Binding-site contacts:
Ligand atom O6 contacts residue LYS115 of chain 19.E at 4.4 Å.
Ligand atom O7 contacts residue LYS181 of chain 19.E at 3.9 Å.
Ligand atom C3 contacts residue ASN259 of chain 19.F at 3.8 Å.
Ligand atom N2 contacts residue ASN259 of chain 19.F at 2.9 Å (h-bond).
Ligand atom C5 contacts residue ASN259 of chain 19.F at 3.7 Å.
Ligand atom O5 contacts residue ASN259 of chain 19.F at 2.4 Å (h-bond).
Ligand atom O6 contacts residue THR116 of chain 19.E at 3.5 Å.
Ligand atom O5 contacts residue THR116 of chain 19.E at 4.0 Å.
Ligand atom C8 contacts residue LYS181 of chain 19.E at 4.1 Å.
Ligand atom C7 contacts residue ASN259 of chain 19.F at 3.1 Å.
Ligand atom C1 contacts residue ASN259 of chain 19.F at 1.4 Å.
Ligand atom C2 contacts residue ASN259 of chain 19.F at 2.4 Å.
Ligand atom C8 contacts residue ASN259 of chain 19.F at 4.4 Å.
Ligand atom O7 contacts residue ASN259 of chain 19.F at 2.9 Å (h-bond).
Ligand atom C4 contacts residue ASN259 of chain 19.F at 4.2 Å.

Sequence of chain 19.E:
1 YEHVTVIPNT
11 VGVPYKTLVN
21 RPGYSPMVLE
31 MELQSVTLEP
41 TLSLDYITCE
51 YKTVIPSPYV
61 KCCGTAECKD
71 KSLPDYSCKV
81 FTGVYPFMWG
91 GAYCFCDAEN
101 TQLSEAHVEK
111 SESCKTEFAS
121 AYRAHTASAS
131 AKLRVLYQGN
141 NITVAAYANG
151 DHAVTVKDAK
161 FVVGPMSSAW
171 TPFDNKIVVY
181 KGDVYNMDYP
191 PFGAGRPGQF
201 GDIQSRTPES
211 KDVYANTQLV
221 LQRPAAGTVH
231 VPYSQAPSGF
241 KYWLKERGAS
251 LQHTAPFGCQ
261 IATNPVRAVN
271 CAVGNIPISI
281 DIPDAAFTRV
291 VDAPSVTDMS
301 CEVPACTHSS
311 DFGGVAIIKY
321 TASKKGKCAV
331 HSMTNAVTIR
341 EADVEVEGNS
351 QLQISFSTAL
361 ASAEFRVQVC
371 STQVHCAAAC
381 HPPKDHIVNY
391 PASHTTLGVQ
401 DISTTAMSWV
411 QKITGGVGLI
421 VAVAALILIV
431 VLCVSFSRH

The small molecule below binds the protein below.
Small molecule (SMILES): CC(=O)N[C@@H]1[C@@H](O)[C@H](O)[C@@H](CO)O[C@H]1O

Sequence of chain 19.F:
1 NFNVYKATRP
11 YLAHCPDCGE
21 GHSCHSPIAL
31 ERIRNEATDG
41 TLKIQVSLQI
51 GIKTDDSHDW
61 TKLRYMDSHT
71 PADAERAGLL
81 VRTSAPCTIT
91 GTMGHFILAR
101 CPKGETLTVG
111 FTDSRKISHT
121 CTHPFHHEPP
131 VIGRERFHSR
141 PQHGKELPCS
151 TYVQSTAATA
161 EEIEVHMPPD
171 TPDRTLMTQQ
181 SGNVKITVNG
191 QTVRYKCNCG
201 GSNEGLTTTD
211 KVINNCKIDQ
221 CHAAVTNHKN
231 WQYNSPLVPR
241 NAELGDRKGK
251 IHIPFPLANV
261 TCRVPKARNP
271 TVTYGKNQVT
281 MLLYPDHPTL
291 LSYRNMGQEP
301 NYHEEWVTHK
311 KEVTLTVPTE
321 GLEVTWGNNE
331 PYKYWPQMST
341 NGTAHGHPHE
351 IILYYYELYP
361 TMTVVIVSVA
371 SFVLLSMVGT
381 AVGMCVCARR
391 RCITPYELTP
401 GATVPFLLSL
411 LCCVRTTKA